Sequence of chain 1.F:
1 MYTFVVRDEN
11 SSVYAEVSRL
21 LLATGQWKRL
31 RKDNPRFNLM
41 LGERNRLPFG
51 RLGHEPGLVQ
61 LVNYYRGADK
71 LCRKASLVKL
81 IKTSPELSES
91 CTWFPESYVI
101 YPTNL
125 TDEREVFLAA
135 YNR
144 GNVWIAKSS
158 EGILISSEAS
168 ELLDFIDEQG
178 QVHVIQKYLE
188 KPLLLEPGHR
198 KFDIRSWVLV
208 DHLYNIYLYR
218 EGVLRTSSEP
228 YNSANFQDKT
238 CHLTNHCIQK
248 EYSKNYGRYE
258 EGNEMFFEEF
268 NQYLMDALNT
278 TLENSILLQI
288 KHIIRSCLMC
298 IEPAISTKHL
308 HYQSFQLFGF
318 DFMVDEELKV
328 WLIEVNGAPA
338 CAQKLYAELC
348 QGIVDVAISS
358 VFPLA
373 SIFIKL

Binding-site contacts:
Ligand atom O1G contacts residue MG1 of chain 1.V at 2.7 Å.
Ligand atom PG contacts residue GLU331 of chain 1.F at 3.3 Å.
Ligand atom N7 contacts residue ILE148 of chain 1.F at 3.6 Å.
Ligand atom C5' contacts residue ASN242 of chain 1.F at 3.2 Å.
Ligand atom O3' contacts residue THR241 of chain 1.F at 2.4 Å (h-bond).
Ligand atom N7 contacts residue GLN183 of chain 1.F at 3.2 Å (h-bond).
Ligand atom O2A contacts residue LYS150 of chain 1.F at 3.2 Å.
Ligand atom O3G contacts residue ARG222 of chain 1.F at 3.4 Å (salt-bridge).
Ligand atom O1G contacts residue GLU331 of chain 1.F at 3.1 Å (salt-bridge).
Ligand atom O2G contacts residue ARG222 of chain 1.F at 3.0 Å (salt-bridge).
Ligand atom N3 contacts residue TYR185 of chain 1.F at 3.4 Å.
Ligand atom N6 contacts residue LYS184 of chain 1.F at 2.7 Å (salt-bridge).
Ligand atom O3G contacts residue ASP318 of chain 1.F at 2.4 Å (salt-bridge).
Ligand atom O3G contacts residue ASN333 of chain 1.F at 3.5 Å (h-bond).
Ligand atom O2B contacts residue ASN242 of chain 1.F at 3.6 Å.
Ligand atom O1A contacts residue GLU331 of chain 1.F at 3.6 Å.
Ligand atom N7 contacts residue LYS150 of chain 1.F at 3.2 Å (salt-bridge).
Ligand atom C8 contacts residue ILE148 of chain 1.F at 3.5 Å (hydrophobic).
Ligand atom O2A contacts residue LYS74 of chain 1.F at 3.2 Å.
Ligand atom O3A contacts residue ASN242 of chain 1.F at 3.5 Å (h-bond).
Ligand atom C4' contacts residue ASN242 of chain 1.F at 3.4 Å.
Ligand atom C8 contacts residue LYS150 of chain 1.F at 3.5 Å.
Ligand atom O1B contacts residue GLU331 of chain 1.F at 2.8 Å (salt-bridge).
Ligand atom N1 contacts residue LEU186 of chain 1.F at 2.8 Å (h-bond).
Ligand atom C2 contacts residue LEU186 of chain 1.F at 3.5 Å (hydrophobic).
Ligand atom O3G contacts residue GLU331 of chain 1.F at 2.7 Å (salt-bridge).
Ligand atom O3' contacts residue ASP200 of chain 1.F at 3.5 Å (salt-bridge).
Ligand atom N6 contacts residue GLN183 of chain 1.F at 3.0 Å (h-bond).
Ligand atom O2' contacts residue THR241 of chain 1.F at 3.2 Å (h-bond).
Ligand atom N6 contacts residue TYR185 of chain 1.F at 3.6 Å.
Ligand atom N3 contacts residue LYS198 of chain 1.F at 3.0 Å (salt-bridge).
Ligand atom O1B contacts residue LYS74 of chain 1.F at 3.2 Å (salt-bridge).
Ligand atom PB contacts residue ASN242 of chain 1.F at 3.6 Å.
Ligand atom O1G contacts residue ASN333 of chain 1.F at 3.4 Å (h-bond).
Ligand atom C2 contacts residue TYR185 of chain 1.F at 3.5 Å (hydrophobic).
Ligand atom C3B contacts residue ASN242 of chain 1.F at 3.2 Å.
Ligand atom O1B contacts residue MG1 of chain 1.V at 2.4 Å.
Ligand atom O3G contacts residue ARG202 of chain 1.F at 3.2 Å (salt-bridge).
Ligand atom N1 contacts residue TYR185 of chain 1.F at 3.5 Å.
Ligand atom O4' contacts residue LEU240 of chain 1.F at 3.5 Å.

The small molecule below binds the protein below.
Small molecule (SMILES): Nc1ncnc2c1ncn2[C@@H]1O[C@H](CO[P](=O)(O)O[P](=O)(O)CP(=O)(O)O)[C@@H](O)[C@H]1O